Binding-site contacts:
Ligand atom O8 contacts residue THR41 of chain 1.S at 3.3 Å.
Ligand atom O9 contacts residue ARG105 of chain 1.R at 3.4 Å (salt-bridge).
Ligand atom C6 contacts residue THR41 of chain 1.S at 4.1 Å.
Ligand atom C3 contacts residue HIS52 of chain 1.S at 4.0 Å.
Ligand atom O10 contacts residue ASP49 of chain 1.S at 3.8 Å.
Ligand atom C5 contacts residue THR41 of chain 1.S at 4.1 Å.
Ligand atom C2 contacts residue HIS52 of chain 1.S at 4.2 Å.
Ligand atom O7 contacts residue ALA43 of chain 1.S at 3.9 Å.
Ligand atom C10 contacts residue PRO51 of chain 1.S at 3.8 Å (hydrophobic).
Ligand atom C11 contacts residue VAL42 of chain 1.S at 4.2 Å (hydrophobic).
Ligand atom N5 contacts residue ALA50 of chain 1.S at 3.4 Å (h-bond).
Ligand atom C11 contacts residue HIS100 of chain 1.R at 4.1 Å.
Ligand atom O1B contacts residue HIS52 of chain 1.S at 3.3 Å (h-bond).
Ligand atom O10 contacts residue ALA43 of chain 1.S at 3.7 Å.
Ligand atom C11 contacts residue THR41 of chain 1.S at 3.2 Å.
Ligand atom C1 contacts residue HIS52 of chain 1.S at 3.5 Å.
Ligand atom N5 contacts residue THR41 of chain 1.S at 3.0 Å (h-bond).
Ligand atom O10 contacts residue PRO51 of chain 1.S at 3.9 Å.
Ligand atom O8 contacts residue VAL42 of chain 1.S at 4.0 Å.
Ligand atom O7 contacts residue VAL42 of chain 1.S at 3.7 Å.
Ligand atom C7 contacts residue VAL42 of chain 1.S at 3.9 Å (hydrophobic).
Ligand atom C5 contacts residue ALA50 of chain 1.S at 3.8 Å (hydrophobic).
Ligand atom O1A contacts residue HIS52 of chain 1.S at 3.6 Å.
Ligand atom C4 contacts residue ALA50 of chain 1.S at 3.3 Å (hydrophobic).
Ligand atom C8 contacts residue VAL42 of chain 1.S at 4.3 Å (hydrophobic).
Ligand atom C7 contacts residue THR41 of chain 1.S at 4.0 Å.
Ligand atom C11 contacts residue ALA50 of chain 1.S at 3.8 Å (hydrophobic).
Ligand atom C11 contacts residue PRO51 of chain 1.S at 3.7 Å (hydrophobic).
Ligand atom C11 contacts residue ASP49 of chain 1.S at 3.9 Å.
Ligand atom O4 contacts residue ALA50 of chain 1.S at 2.6 Å (h-bond).
Ligand atom C10 contacts residue ALA43 of chain 1.S at 3.9 Å (hydrophobic).
Ligand atom C8 contacts residue THR41 of chain 1.S at 4.2 Å.
Ligand atom C11 contacts residue ALA43 of chain 1.S at 3.5 Å (hydrophobic).
Ligand atom C4 contacts residue HIS52 of chain 1.S at 4.0 Å.
Ligand atom O10 contacts residue ALA50 of chain 1.S at 2.8 Å (h-bond).
Ligand atom C10 contacts residue ALA50 of chain 1.S at 3.2 Å (hydrophobic).
Ligand atom C10 contacts residue THR41 of chain 1.S at 3.6 Å.
Ligand atom C9 contacts residue VAL42 of chain 1.S at 4.0 Å (hydrophobic).
Ligand atom O9 contacts residue VAL42 of chain 1.S at 3.1 Å (h-bond).
Ligand atom O10 contacts residue ASN48 of chain 1.S at 3.4 Å (h-bond).

The small molecule below binds the protein below.
Small molecule (SMILES): CC(=O)N[C@H]1[C@H]([C@H](O)[C@H](O)CO)O[C@@](O)(C(=O)O)C[C@@H]1O

Sequence of chain 1.R:
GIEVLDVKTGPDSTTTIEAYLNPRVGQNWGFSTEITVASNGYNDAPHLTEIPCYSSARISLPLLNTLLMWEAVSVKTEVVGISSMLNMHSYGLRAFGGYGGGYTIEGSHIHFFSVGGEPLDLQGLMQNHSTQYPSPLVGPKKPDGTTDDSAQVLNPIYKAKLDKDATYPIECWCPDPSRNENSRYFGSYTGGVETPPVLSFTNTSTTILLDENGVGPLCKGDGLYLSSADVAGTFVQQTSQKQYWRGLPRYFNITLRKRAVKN

Sequence of chain 1.S:
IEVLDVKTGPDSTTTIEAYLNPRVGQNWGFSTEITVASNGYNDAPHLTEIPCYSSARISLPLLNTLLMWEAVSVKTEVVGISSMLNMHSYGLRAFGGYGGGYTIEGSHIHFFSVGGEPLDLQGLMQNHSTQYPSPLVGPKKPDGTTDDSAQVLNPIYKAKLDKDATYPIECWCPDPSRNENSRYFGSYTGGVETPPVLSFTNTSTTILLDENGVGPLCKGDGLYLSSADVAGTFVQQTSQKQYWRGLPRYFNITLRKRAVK